Binding-site contacts:
Ligand atom O2 contacts residue ARG177 of chain 2.A at 2.8 Å (salt-bridge).
Ligand atom O6 contacts residue ILE55 of chain 1.A at 3.5 Å.
Ligand atom O6 contacts residue TYR9 of chain 1.A at 3.9 Å.
Ligand atom N9 contacts residue LEU171 of chain 2.A at 3.9 Å.
Ligand atom N3 contacts residue ASN255 of chain 2.A at 3.3 Å (h-bond).
Ligand atom C2 contacts residue GLN229 of chain 2.A at 3.9 Å.
Ligand atom C5 contacts residue THR58 of chain 1.A at 4.0 Å.
Ligand atom O2 contacts residue VAL228 of chain 2.A at 2.8 Å (h-bond).
Ligand atom C2 contacts residue ARG177 of chain 2.A at 3.6 Å.
Ligand atom N7 contacts residue THR58 of chain 1.A at 2.8 Å (h-bond).
Ligand atom N8 contacts residue THR58 of chain 1.A at 3.3 Å (h-bond).
Ligand atom N8 contacts residue ASP59 of chain 1.A at 3.9 Å.
Ligand atom C4 contacts residue ARG177 of chain 2.A at 3.8 Å.
Ligand atom C6 contacts residue PHE160 of chain 2.A at 3.5 Å (hydrophobic).
Ligand atom O6 contacts residue PHE160 of chain 2.A at 4.0 Å.
Ligand atom N8 contacts residue ALA57 of chain 1.A at 3.8 Å.
Ligand atom N7 contacts residue PHE160 of chain 2.A at 3.7 Å.
Ligand atom N8 contacts residue PHE160 of chain 2.A at 3.6 Å.
Ligand atom N3 contacts residue ARG177 of chain 2.A at 3.0 Å (salt-bridge).
Ligand atom C5 contacts residue PHE160 of chain 2.A at 3.4 Å (hydrophobic).
Ligand atom N1 contacts residue PHE160 of chain 2.A at 3.6 Å.
Ligand atom O2 contacts residue PHE160 of chain 2.A at 3.9 Å.
Ligand atom N3 contacts residue PHE160 of chain 2.A at 3.7 Å.
Ligand atom N9 contacts residue ARG177 of chain 2.A at 3.9 Å.
Ligand atom O2 contacts residue SER227 of chain 2.A at 3.5 Å.
Ligand atom O6 contacts residue ILE289 of chain 2.A at 4.1 Å.
Ligand atom C6 contacts residue GLN229 of chain 2.A at 3.7 Å.
Ligand atom O2 contacts residue GLN229 of chain 2.A at 3.8 Å.
Ligand atom O2 contacts residue ASN255 of chain 2.A at 4.1 Å.
Ligand atom O6 contacts residue GLN229 of chain 2.A at 2.8 Å (h-bond).
Ligand atom C2 contacts residue PHE160 of chain 2.A at 3.7 Å (hydrophobic).
Ligand atom C2 contacts residue ASN255 of chain 2.A at 3.8 Å.
Ligand atom C4 contacts residue ASN255 of chain 2.A at 3.8 Å.
Ligand atom N7 contacts residue ALA57 of chain 1.A at 3.5 Å.
Ligand atom N1 contacts residue GLN229 of chain 2.A at 2.9 Å (h-bond).
Ligand atom C4 contacts residue PHE160 of chain 2.A at 3.4 Å (hydrophobic).
Ligand atom N8 contacts residue LEU171 of chain 2.A at 3.7 Å.
Ligand atom N9 contacts residue PHE160 of chain 2.A at 3.5 Å.
Ligand atom O6 contacts residue THR58 of chain 1.A at 3.9 Å.
Ligand atom C2 contacts residue VAL228 of chain 2.A at 3.9 Å (hydrophobic).

Sequence of chain 1.A:
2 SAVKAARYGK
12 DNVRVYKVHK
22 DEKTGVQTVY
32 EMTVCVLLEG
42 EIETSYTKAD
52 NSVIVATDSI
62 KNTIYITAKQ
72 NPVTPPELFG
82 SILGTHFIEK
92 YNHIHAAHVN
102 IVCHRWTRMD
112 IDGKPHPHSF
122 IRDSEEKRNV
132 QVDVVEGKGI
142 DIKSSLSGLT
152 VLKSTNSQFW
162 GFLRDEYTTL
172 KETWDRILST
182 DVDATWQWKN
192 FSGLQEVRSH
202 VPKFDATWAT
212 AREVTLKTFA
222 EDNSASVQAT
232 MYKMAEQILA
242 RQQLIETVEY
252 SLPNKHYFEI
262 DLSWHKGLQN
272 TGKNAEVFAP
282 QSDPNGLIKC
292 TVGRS

This protein binds this small molecule.
Small molecule (SMILES): O=c1[nH]c(=O)c2nn[nH]c2[nH]1

Sequence of chain 2.A:
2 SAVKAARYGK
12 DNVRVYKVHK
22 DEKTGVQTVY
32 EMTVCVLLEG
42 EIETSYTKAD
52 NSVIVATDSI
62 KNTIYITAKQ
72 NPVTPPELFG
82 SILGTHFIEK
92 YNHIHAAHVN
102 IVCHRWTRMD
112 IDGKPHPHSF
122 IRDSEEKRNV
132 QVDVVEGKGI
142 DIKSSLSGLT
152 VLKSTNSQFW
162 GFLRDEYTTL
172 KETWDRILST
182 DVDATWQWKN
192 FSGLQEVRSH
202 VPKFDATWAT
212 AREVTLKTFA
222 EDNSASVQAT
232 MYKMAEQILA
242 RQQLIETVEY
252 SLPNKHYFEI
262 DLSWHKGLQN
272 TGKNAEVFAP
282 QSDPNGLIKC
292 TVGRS